Binding-site contacts:
Ligand atom C6 contacts residue SER570 of chain 1.C at 4.2 Å.
Ligand atom O6 contacts residue VAL569 of chain 1.C at 3.1 Å.
Ligand atom C4 contacts residue LEU953 of chain 1.C at 4.2 Å (hydrophobic).
Ligand atom C4 contacts residue ASN930 of chain 1.C at 4.1 Å.
Ligand atom C7 contacts residue SER570 of chain 1.C at 3.4 Å.
Ligand atom N2 contacts residue GLN821 of chain 1.C at 4.0 Å.
Ligand atom C8 contacts residue SER570 of chain 1.C at 3.7 Å.
Ligand atom C8 contacts residue ASN930 of chain 1.C at 4.0 Å.
Ligand atom C5 contacts residue GLN821 of chain 1.C at 4.3 Å.
Ligand atom C6 contacts residue VAL569 of chain 1.C at 4.4 Å (hydrophobic).
Ligand atom C8 contacts residue TYR925 of chain 1.C at 3.9 Å (hydrophobic).
Ligand atom O7 contacts residue SER570 of chain 1.C at 2.9 Å (h-bond).
Ligand atom O3 contacts residue LEU953 of chain 1.C at 4.3 Å.
Ligand atom N2 contacts residue LEU953 of chain 1.C at 4.0 Å.
Ligand atom C5 contacts residue ASN930 of chain 1.C at 3.7 Å.
Ligand atom N2 contacts residue ASN930 of chain 1.C at 2.5 Å (h-bond).
Ligand atom O7 contacts residue LEU953 of chain 1.C at 4.2 Å.
Ligand atom O6 contacts residue ARG567 of chain 1.C at 2.4 Å (salt-bridge).
Ligand atom C5 contacts residue LEU953 of chain 1.C at 4.3 Å (hydrophobic).
Ligand atom O6 contacts residue GLN821 of chain 1.C at 3.7 Å.
Ligand atom C7 contacts residue GLN821 of chain 1.C at 4.1 Å.
Ligand atom O5 contacts residue ARG567 of chain 1.C at 4.0 Å.
Ligand atom C6 contacts residue GLN821 of chain 1.C at 3.2 Å.
Ligand atom C6 contacts residue ARG567 of chain 1.C at 3.1 Å.
Ligand atom O7 contacts residue ASN930 of chain 1.C at 3.1 Å (h-bond).
Ligand atom O6 contacts residue SER570 of chain 1.C at 2.8 Å (h-bond).
Ligand atom C2 contacts residue LEU953 of chain 1.C at 4.4 Å (hydrophobic).
Ligand atom C8 contacts residue GLN821 of chain 1.C at 3.3 Å.
Ligand atom C2 contacts residue ASN930 of chain 1.C at 2.1 Å.
Ligand atom C3 contacts residue LEU953 of chain 1.C at 3.6 Å (hydrophobic).
Ligand atom C7 contacts residue ASN930 of chain 1.C at 2.9 Å.
Ligand atom C5 contacts residue ARG567 of chain 1.C at 4.2 Å.
Ligand atom O2 contacts residue NAG1 of chain 1.FB at 4.0 Å.
Ligand atom N2 contacts residue SER570 of chain 1.C at 4.3 Å.
Ligand atom C1 contacts residue LEU953 of chain 1.C at 4.3 Å (hydrophobic).
Ligand atom C3 contacts residue ASN930 of chain 1.C at 3.5 Å.
Ligand atom C1 contacts residue ASN930 of chain 1.C at 1.4 Å.
Ligand atom O5 contacts residue ASN930 of chain 1.C at 2.4 Å (h-bond).
Ligand atom O4 contacts residue LEU953 of chain 1.C at 4.0 Å.

This protein binds this small molecule.
Small molecule (SMILES): CC(=O)N[C@H]1[C@H](O[C@H]2[C@H](O)[C@@H](NC(C)=O)CO[C@@H]2CO)O[C@H](CO)[C@@H](O[C@@H]2O[C@H](CO)[C@@H](O)[C@H](O)[C@@H]2O)[C@@H]1O

Sequence of chain 1.C:
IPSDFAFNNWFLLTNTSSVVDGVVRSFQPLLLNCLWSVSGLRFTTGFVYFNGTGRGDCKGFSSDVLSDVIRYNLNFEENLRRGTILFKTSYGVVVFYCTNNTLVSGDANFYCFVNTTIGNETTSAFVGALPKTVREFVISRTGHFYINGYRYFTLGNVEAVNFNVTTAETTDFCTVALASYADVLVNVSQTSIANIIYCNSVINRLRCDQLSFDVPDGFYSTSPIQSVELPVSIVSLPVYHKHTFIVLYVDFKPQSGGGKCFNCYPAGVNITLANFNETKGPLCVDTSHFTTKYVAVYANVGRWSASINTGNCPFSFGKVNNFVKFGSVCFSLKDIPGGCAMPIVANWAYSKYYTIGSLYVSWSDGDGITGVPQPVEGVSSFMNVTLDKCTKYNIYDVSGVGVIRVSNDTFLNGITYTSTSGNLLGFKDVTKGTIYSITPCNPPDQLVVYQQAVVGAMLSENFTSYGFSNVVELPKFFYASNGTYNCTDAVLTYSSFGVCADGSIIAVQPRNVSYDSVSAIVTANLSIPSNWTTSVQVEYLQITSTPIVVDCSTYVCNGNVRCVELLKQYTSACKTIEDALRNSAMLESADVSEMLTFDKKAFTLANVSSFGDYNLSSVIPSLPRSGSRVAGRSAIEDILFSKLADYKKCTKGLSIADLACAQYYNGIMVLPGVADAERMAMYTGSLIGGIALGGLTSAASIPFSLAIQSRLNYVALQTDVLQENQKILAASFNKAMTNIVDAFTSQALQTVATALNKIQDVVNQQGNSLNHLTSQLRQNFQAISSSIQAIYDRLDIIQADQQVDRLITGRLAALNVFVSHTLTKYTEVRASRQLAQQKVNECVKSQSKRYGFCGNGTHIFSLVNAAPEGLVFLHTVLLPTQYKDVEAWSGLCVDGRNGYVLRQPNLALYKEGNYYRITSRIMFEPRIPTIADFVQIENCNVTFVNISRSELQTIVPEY